Sequence of chain 4.A:
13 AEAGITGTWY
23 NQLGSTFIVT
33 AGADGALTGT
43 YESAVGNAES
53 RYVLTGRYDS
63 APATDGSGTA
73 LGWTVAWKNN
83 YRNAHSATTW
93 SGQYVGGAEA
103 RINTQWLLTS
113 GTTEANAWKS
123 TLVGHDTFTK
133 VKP

Sequence of chain 1.B:
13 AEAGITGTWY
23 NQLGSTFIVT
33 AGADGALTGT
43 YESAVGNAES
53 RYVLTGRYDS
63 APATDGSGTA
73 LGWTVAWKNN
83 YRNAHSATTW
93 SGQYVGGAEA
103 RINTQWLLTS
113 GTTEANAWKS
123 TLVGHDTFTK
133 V

A small-molecule ligand and the protein it binds are described below.
Small molecule (SMILES): N=C1N[C@H]2[C@H](CS[C@H]2CCCCC(=O)O)N1

Binding-site contacts:
Ligand atom N3 contacts residue ASN23 of chain 4.A at 3.2 Å (h-bond).
Ligand atom C4 contacts residue VAL47 of chain 4.A at 3.4 Å (hydrophobic).
Ligand atom N3 contacts residue SER45 of chain 4.A at 3.8 Å.
Ligand atom C9 contacts residue TRP79 of chain 4.A at 3.7 Å (hydrophobic).
Ligand atom C5 contacts residue LEU25 of chain 4.A at 3.9 Å (hydrophobic).
Ligand atom S1 contacts residue TRP79 of chain 4.A at 3.5 Å.
Ligand atom O11 contacts residue ASN49 of chain 4.A at 2.9 Å (h-bond).
Ligand atom C9 contacts residue VAL47 of chain 4.A at 3.4 Å (hydrophobic).
Ligand atom C7 contacts residue TRP79 of chain 4.A at 3.9 Å (hydrophobic).
Ligand atom C2 contacts residue TRP120 of chain 1.B at 3.8 Å (hydrophobic).
Ligand atom C6 contacts residue TRP108 of chain 4.A at 3.6 Å (hydrophobic).
Ligand atom C10 contacts residue ALA50 of chain 4.A at 3.7 Å (hydrophobic).
Ligand atom O11 contacts residue GLY48 of chain 4.A at 3.2 Å.
Ligand atom C3 contacts residue ASN23 of chain 4.A at 3.9 Å.
Ligand atom C3 contacts residue LEU25 of chain 4.A at 3.7 Å (hydrophobic).
Ligand atom C7 contacts residue SER45 of chain 4.A at 3.3 Å.
Ligand atom C10 contacts residue TRP79 of chain 4.A at 3.3 Å (hydrophobic).
Ligand atom N1 contacts residue LEU25 of chain 4.A at 3.6 Å.
Ligand atom C11 contacts residue ASN49 of chain 4.A at 3.7 Å.
Ligand atom C8 contacts residue VAL47 of chain 4.A at 3.9 Å (hydrophobic).
Ligand atom O12 contacts residue TRP79 of chain 4.A at 3.8 Å.
Ligand atom N1 contacts residue ASN23 of chain 4.A at 3.9 Å.
Ligand atom C3 contacts residue SER27 of chain 4.A at 3.7 Å.
Ligand atom N3 contacts residue SER27 of chain 4.A at 2.8 Å (h-bond).
Ligand atom O12 contacts residue SER88 of chain 4.A at 2.9 Å (h-bond).
Ligand atom N2 contacts residue VAL47 of chain 4.A at 3.5 Å.
Ligand atom O12 contacts residue ALA86 of chain 4.A at 3.6 Å.
Ligand atom C3 contacts residue SER45 of chain 4.A at 3.7 Å.
Ligand atom N3 contacts residue TYR43 of chain 4.A at 2.6 Å (h-bond).
Ligand atom N2 contacts residue SER45 of chain 4.A at 2.9 Å (h-bond).
Ligand atom N1 contacts residue ASP128 of chain 4.A at 3.0 Å (salt-bridge).
Ligand atom C7 contacts residue VAL47 of chain 4.A at 3.5 Å (hydrophobic).
Ligand atom S1 contacts residue THR90 of chain 4.A at 3.2 Å (h-bond).
Ligand atom C3 contacts residue TYR43 of chain 4.A at 3.5 Å (hydrophobic).
Ligand atom C6 contacts residue TRP92 of chain 4.A at 3.9 Å (hydrophobic).
Ligand atom C9 contacts residue GLY48 of chain 4.A at 3.9 Å.
Ligand atom N1 contacts residue TYR43 of chain 4.A at 3.9 Å.
Ligand atom C9 contacts residue ALA50 of chain 4.A at 3.4 Å (hydrophobic).
Ligand atom C8 contacts residue TRP79 of chain 4.A at 3.8 Å (hydrophobic).
Ligand atom C5 contacts residue ASP128 of chain 4.A at 3.9 Å.